Binding-site contacts:
Ligand atom NAQ contacts residue CYS208 of chain 1.I at 4.1 Å.
Ligand atom CAP contacts residue TYR205 of chain 1.I at 3.6 Å (hydrophobic).
Ligand atom CAF contacts residue ILE135 of chain 1.J at 3.5 Å (hydrophobic).
Ligand atom CAR contacts residue TYR72 of chain 1.J at 4.3 Å (hydrophobic).
Ligand atom CAN contacts residue MET133 of chain 1.J at 3.9 Å (hydrophobic).
Ligand atom CAO contacts residue TYR205 of chain 1.I at 4.1 Å (hydrophobic).
Ligand atom CAK contacts residue TRP164 of chain 1.I at 4.2 Å (hydrophobic).
Ligand atom CAG contacts residue TYR110 of chain 1.I at 3.3 Å (hydrophobic).
Ligand atom CAD contacts residue ILE135 of chain 1.J at 3.9 Å (hydrophobic).
Ligand atom CAJ contacts residue MET133 of chain 1.J at 3.2 Å (hydrophobic).
Ligand atom CAK contacts residue SER163 of chain 1.I at 4.0 Å.
Ligand atom CAJ contacts residue ILE135 of chain 1.J at 4.4 Å (hydrophobic).
Ligand atom CAR contacts residue TRP164 of chain 1.I at 3.3 Å (hydrophobic).
Ligand atom CAD contacts residue TRP164 of chain 1.I at 2.9 Å (hydrophobic).
Ligand atom NAQ contacts residue CYS207 of chain 1.I at 4.1 Å.
Ligand atom CAE contacts residue TRP164 of chain 1.I at 3.8 Å (hydrophobic).
Ligand atom NAQ contacts residue TYR212 of chain 1.I at 3.8 Å.
Ligand atom CAW contacts residue TYR212 of chain 1.I at 4.2 Å (hydrophobic).
Ligand atom CAK contacts residue TYR110 of chain 1.I at 3.6 Å (hydrophobic).
Ligand atom CAJ contacts residue GLN74 of chain 1.J at 4.4 Å.
Ligand atom CAE contacts residue TYR72 of chain 1.J at 4.2 Å (hydrophobic).
Ligand atom CAV contacts residue TRP164 of chain 1.I at 2.9 Å (hydrophobic).
Ligand atom CAX contacts residue CYS207 of chain 1.I at 4.0 Å (hydrophobic).
Ligand atom CAF contacts residue MET133 of chain 1.J at 3.7 Å (hydrophobic).
Ligand atom CAN contacts residue CYS208 of chain 1.I at 3.6 Å (hydrophobic).
Ligand atom N1 contacts residue TYR205 of chain 1.I at 3.2 Å (h-bond).
Ligand atom CAC contacts residue TRP164 of chain 1.I at 3.5 Å (hydrophobic).
Ligand atom CAI contacts residue ILE135 of chain 1.J at 3.7 Å (hydrophobic).
Ligand atom CAG contacts residue TYR205 of chain 1.I at 4.3 Å (hydrophobic).
Ligand atom CAC contacts residue ILE135 of chain 1.J at 3.2 Å (hydrophobic).
Ligand atom CAU contacts residue TRP164 of chain 1.I at 3.9 Å (hydrophobic).
Ligand atom CAN contacts residue CYS207 of chain 1.I at 4.0 Å (hydrophobic).
Ligand atom CAX contacts residue CYS208 of chain 1.I at 4.0 Å (hydrophobic).
Ligand atom CAP contacts residue TYR212 of chain 1.I at 3.6 Å (hydrophobic).
Ligand atom CAI contacts residue GLN74 of chain 1.J at 3.8 Å.
Ligand atom CAG contacts residue SER163 of chain 1.I at 4.3 Å.
Ligand atom CAL contacts residue TYR205 of chain 1.I at 3.0 Å (hydrophobic).
Ligand atom CAF contacts residue GLN74 of chain 1.J at 3.3 Å.
Ligand atom CAW contacts residue TYR205 of chain 1.I at 3.1 Å (hydrophobic).
Ligand atom CAR contacts residue ILE135 of chain 1.J at 3.4 Å (hydrophobic).

Sequence of chain 1.I:
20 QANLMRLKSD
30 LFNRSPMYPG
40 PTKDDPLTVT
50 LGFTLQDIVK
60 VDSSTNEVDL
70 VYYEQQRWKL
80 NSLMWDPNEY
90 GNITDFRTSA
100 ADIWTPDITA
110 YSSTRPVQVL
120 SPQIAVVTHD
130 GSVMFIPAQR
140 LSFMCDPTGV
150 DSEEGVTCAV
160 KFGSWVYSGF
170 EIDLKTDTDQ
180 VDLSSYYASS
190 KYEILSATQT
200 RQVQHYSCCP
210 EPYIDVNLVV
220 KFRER

Sequence of chain 1.J:
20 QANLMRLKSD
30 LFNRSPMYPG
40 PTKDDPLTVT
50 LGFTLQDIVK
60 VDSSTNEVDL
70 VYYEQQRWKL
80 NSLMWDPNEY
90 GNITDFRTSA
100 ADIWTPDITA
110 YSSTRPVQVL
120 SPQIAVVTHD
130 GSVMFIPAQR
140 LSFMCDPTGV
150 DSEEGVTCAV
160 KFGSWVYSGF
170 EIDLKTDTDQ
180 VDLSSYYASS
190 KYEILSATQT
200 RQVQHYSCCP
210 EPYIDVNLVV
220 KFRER

The protein below binds the small molecule below.
Small molecule (SMILES): c1ccc(C2CCN(CCc3cc4ccccc4[nH]3)CC2)cc1